Sequence of chain 1.B:
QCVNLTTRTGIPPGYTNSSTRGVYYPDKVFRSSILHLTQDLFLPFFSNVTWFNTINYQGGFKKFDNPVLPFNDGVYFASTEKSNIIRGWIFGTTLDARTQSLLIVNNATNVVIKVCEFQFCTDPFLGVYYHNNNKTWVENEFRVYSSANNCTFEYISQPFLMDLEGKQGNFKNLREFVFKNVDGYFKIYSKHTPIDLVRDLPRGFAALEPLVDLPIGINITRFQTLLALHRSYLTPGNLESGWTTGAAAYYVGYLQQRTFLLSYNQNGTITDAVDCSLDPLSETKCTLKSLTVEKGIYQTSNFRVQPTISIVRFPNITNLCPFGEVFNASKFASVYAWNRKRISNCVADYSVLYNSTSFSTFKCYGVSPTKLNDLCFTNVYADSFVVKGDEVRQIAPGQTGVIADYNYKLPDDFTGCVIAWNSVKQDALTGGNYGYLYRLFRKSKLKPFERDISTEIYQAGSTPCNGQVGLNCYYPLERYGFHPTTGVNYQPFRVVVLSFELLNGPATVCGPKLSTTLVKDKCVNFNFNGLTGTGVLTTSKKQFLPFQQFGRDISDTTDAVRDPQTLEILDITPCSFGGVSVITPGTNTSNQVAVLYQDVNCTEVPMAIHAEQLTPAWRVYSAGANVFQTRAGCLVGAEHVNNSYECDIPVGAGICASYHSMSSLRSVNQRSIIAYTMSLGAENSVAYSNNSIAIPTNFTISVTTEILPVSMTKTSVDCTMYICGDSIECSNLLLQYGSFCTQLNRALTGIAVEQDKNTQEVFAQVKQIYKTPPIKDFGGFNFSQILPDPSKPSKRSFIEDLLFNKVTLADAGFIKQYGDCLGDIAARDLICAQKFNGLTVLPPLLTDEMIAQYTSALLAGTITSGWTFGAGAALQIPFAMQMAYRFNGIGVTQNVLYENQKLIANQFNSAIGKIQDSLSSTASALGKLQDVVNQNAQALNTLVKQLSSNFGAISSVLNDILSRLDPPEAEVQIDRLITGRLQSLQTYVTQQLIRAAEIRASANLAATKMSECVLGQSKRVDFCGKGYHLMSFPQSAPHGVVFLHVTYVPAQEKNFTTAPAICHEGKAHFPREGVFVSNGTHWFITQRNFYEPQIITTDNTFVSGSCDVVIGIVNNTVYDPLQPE

This protein binds this small molecule.
Small molecule (SMILES): CC(=O)N[C@H]1[C@H](O[C@H]2[C@H](O)[C@@H](NC(C)=O)CO[C@@H]2CO)O[C@H](CO)[C@@H](O)[C@@H]1O

Binding-site contacts:
Ligand atom N2 contacts residue HIS144 of chain 1.B at 3.6 Å.
Ligand atom N2 contacts residue ASN146 of chain 1.B at 3.6 Å.
Ligand atom O5 contacts residue THR149 of chain 1.B at 4.1 Å.
Ligand atom C2 contacts residue HIS144 of chain 1.B at 4.2 Å.
Ligand atom N2 contacts residue ASN147 of chain 1.B at 3.0 Å (h-bond).
Ligand atom O7 contacts residue ASN147 of chain 1.B at 3.0 Å (h-bond).
Ligand atom C3 contacts residue HIS144 of chain 1.B at 4.2 Å.
Ligand atom C4 contacts residue ASN147 of chain 1.B at 4.1 Å.
Ligand atom C2 contacts residue ASN147 of chain 1.B at 2.6 Å.
Ligand atom O5 contacts residue ASN147 of chain 1.B at 2.5 Å (h-bond).
Ligand atom O3 contacts residue HIS144 of chain 1.B at 3.3 Å (h-bond).
Ligand atom C3 contacts residue ASN147 of chain 1.B at 3.9 Å.
Ligand atom C1 contacts residue THR149 of chain 1.B at 4.4 Å.
Ligand atom O3 contacts residue VAL151 of chain 1.B at 4.2 Å.
Ligand atom C6 contacts residue THR149 of chain 1.B at 4.3 Å.
Ligand atom C7 contacts residue ASN146 of chain 1.B at 3.3 Å.
Ligand atom C5 contacts residue ASN147 of chain 1.B at 3.7 Å.
Ligand atom C3 contacts residue THR149 of chain 1.B at 3.9 Å.
Ligand atom O7 contacts residue ASN146 of chain 1.B at 3.6 Å (h-bond).
Ligand atom O6 contacts residue THR149 of chain 1.B at 3.0 Å (h-bond).
Ligand atom O3 contacts residue THR149 of chain 1.B at 3.1 Å (h-bond).
Ligand atom C8 contacts residue ASN146 of chain 1.B at 3.5 Å.
Ligand atom O6 contacts residue HIS144 of chain 1.B at 4.2 Å.
Ligand atom O4 contacts residue ASN147 of chain 1.B at 4.3 Å.
Ligand atom C2 contacts residue THR149 of chain 1.B at 3.6 Å.
Ligand atom C1 contacts residue ASN147 of chain 1.B at 1.5 Å.
Ligand atom N2 contacts residue THR149 of chain 1.B at 4.5 Å.
Ligand atom C8 contacts residue HIS144 of chain 1.B at 4.1 Å.
Ligand atom C7 contacts residue ASN147 of chain 1.B at 3.3 Å.